Sequence of chain 1.A:
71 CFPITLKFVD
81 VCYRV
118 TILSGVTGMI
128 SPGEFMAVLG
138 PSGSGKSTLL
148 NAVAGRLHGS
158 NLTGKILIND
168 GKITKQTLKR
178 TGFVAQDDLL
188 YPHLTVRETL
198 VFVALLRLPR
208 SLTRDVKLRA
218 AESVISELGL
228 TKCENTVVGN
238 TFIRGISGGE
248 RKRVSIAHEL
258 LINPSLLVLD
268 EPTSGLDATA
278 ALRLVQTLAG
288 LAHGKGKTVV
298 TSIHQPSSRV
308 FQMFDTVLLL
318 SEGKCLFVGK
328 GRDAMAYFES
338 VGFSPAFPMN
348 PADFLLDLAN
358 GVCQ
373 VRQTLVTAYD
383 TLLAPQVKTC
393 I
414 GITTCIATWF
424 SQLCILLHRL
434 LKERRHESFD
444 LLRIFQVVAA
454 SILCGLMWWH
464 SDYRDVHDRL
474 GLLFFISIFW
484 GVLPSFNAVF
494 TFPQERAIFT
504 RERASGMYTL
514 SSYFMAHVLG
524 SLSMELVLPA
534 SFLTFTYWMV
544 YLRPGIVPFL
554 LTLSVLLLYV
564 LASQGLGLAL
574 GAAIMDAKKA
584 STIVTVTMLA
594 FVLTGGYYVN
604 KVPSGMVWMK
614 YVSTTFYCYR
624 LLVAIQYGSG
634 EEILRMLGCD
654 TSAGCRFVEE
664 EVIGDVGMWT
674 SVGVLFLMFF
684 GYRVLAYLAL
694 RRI

A protein and the small-molecule ligand that binds it are described below.
Small molecule (SMILES): CC(C)CCC[C@@H](C)[C@H]1CC[C@H]2[C@@H]3CC=C4C[C@@H](OC(=O)CCC(=O)O)CC[C@]4(C)[C@H]3CC[C@]12C

Sequence of chain 1.B:
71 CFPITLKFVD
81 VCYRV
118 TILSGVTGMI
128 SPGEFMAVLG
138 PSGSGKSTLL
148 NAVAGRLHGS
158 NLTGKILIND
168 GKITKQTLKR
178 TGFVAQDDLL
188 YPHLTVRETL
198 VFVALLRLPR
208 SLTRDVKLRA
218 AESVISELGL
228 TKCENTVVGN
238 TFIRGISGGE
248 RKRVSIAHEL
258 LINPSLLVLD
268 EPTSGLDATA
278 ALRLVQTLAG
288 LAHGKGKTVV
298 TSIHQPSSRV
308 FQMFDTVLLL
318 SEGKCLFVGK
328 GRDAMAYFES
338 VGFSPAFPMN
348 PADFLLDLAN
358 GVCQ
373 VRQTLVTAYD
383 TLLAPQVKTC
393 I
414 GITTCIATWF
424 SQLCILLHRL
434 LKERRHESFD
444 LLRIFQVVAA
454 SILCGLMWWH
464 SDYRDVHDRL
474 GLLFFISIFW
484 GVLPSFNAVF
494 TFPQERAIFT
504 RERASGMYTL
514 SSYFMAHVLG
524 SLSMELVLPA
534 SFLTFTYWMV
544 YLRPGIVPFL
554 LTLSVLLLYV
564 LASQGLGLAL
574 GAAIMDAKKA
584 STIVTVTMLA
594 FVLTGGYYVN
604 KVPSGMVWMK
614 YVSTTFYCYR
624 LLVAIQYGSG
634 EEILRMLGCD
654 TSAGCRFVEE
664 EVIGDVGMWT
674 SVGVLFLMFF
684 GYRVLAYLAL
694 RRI

Binding-site contacts:
Ligand atom CAE contacts residue VAL485 of chain 1.B at 3.8 Å (hydrophobic).
Ligand atom CAI contacts residue THR585 of chain 1.A at 3.9 Å.
Ligand atom CAQ contacts residue GLN449 of chain 1.B at 3.6 Å.
Ligand atom CAR contacts residue Y011 of chain 1.D at 3.8 Å.
Ligand atom CAC contacts residue Y011 of chain 1.D at 3.6 Å.
Ligand atom CAE contacts residue LEU486 of chain 1.B at 3.7 Å (hydrophobic).
Ligand atom CAB contacts residue LEU592 of chain 1.A at 3.6 Å (hydrophobic).
Ligand atom OAH contacts residue Y011 of chain 1.D at 3.1 Å (h-bond).
Ligand atom CBC contacts residue PHE489 of chain 1.A at 3.8 Å (hydrophobic).
Ligand atom CAV contacts residue SER584 of chain 1.A at 3.2 Å.
Ligand atom CAA contacts residue ILE481 of chain 1.B at 3.8 Å (hydrophobic).
Ligand atom CAL contacts residue PHE493 of chain 1.A at 3.5 Å (hydrophobic).
Ligand atom CBH contacts residue PHE489 of chain 1.B at 4.0 Å (hydrophobic).
Ligand atom CAU contacts residue Y011 of chain 1.D at 3.8 Å.
Ligand atom CAA contacts residue Y011 of chain 1.D at 3.7 Å.
Ligand atom CAZ contacts residue SER584 of chain 1.A at 3.2 Å.
Ligand atom CBA contacts residue ILE481 of chain 1.A at 3.9 Å (hydrophobic).
Ligand atom CAM contacts residue Y011 of chain 1.D at 3.6 Å.
Ligand atom CAD contacts residue PHE489 of chain 1.B at 3.3 Å (hydrophobic).
Ligand atom CAC contacts residue VAL485 of chain 1.B at 3.6 Å (hydrophobic).
Ligand atom CAR contacts residue PHE489 of chain 1.B at 3.6 Å (hydrophobic).
Ligand atom CBC contacts residue SER584 of chain 1.A at 3.5 Å.
Ligand atom CAB contacts residue VAL595 of chain 1.A at 3.7 Å (hydrophobic).
Ligand atom CAQ contacts residue THR588 of chain 1.A at 3.6 Å.
Ligand atom CBD contacts residue GLN449 of chain 1.B at 3.7 Å.
Ligand atom CAI contacts residue THR588 of chain 1.A at 3.8 Å.
Ligand atom CAT contacts residue PHE489 of chain 1.A at 3.9 Å (hydrophobic).
Ligand atom CBG contacts residue THR588 of chain 1.A at 3.7 Å.
Ligand atom CAT contacts residue Y011 of chain 1.D at 3.7 Å.
Ligand atom OAH contacts residue PHE489 of chain 1.A at 4.0 Å.
Ligand atom CAI contacts residue SER584 of chain 1.A at 3.1 Å.
Ligand atom OAG contacts residue SER584 of chain 1.A at 4.0 Å.
Ligand atom OAW contacts residue Y011 of chain 1.D at 3.7 Å.
Ligand atom OAG contacts residue PHE493 of chain 1.A at 3.5 Å.
Ligand atom CAN contacts residue Y011 of chain 1.D at 4.0 Å.
Ligand atom CAK contacts residue THR588 of chain 1.A at 3.0 Å.
Ligand atom CAT contacts residue PHE489 of chain 1.B at 3.5 Å (hydrophobic).
Ligand atom OAG contacts residue LYS581 of chain 1.A at 3.4 Å.
Ligand atom CAK contacts residue GLN449 of chain 1.B at 3.1 Å.
Ligand atom CAI contacts residue GLN449 of chain 1.B at 3.5 Å.